Binding-site contacts:
Ligand atom O5 contacts residue GLU45 of chain 2.A at 2.6 Å (salt-bridge).
Ligand atom C28 contacts residue MET220 of chain 2.A at 3.6 Å (hydrophobic).
Ligand atom O14 contacts residue ILE116 of chain 2.A at 3.6 Å.
Ligand atom C20 contacts residue CYS222 of chain 2.A at 3.2 Å (hydrophobic).
Ligand atom C15 contacts residue GLY213 of chain 2.A at 3.4 Å.
Ligand atom C22 contacts residue TRP75 of chain 2.A at 3.8 Å (hydrophobic).
Ligand atom C10 contacts residue ILE116 of chain 2.A at 3.8 Å (hydrophobic).
Ligand atom C9 contacts residue PHE96 of chain 2.A at 3.8 Å (hydrophobic).
Ligand atom C4 contacts residue LEU79 of chain 2.A at 3.8 Å (hydrophobic).
Ligand atom C11 contacts residue ILE116 of chain 2.A at 3.5 Å (hydrophobic).
Ligand atom C32 contacts residue CYS222 of chain 2.A at 3.2 Å (hydrophobic).
Ligand atom O31 contacts residue THR39 of chain 2.A at 3.5 Å.
Ligand atom C11 contacts residue PHE117 of chain 2.A at 3.8 Å (hydrophobic).
Ligand atom C33 contacts residue CYS222 of chain 2.A at 3.4 Å (hydrophobic).
Ligand atom C29 contacts residue MET220 of chain 2.A at 3.4 Å (hydrophobic).
Ligand atom C39 contacts residue ASP43 of chain 2.A at 3.0 Å.
Ligand atom N34 contacts residue ASP43 of chain 2.A at 2.9 Å (salt-bridge).
Ligand atom O5 contacts residue ARG86 of chain 2.A at 3.3 Å (salt-bridge).
Ligand atom C6 contacts residue GLU45 of chain 2.A at 3.4 Å.
Ligand atom C29 contacts residue VAL110 of chain 2.A at 3.7 Å (hydrophobic).
Ligand atom C20 contacts residue THR39 of chain 2.A at 3.7 Å.
Ligand atom C32 contacts residue THR39 of chain 2.A at 3.4 Å.
Ligand atom O31 contacts residue ALA42 of chain 2.A at 3.3 Å.
Ligand atom C24 contacts residue LEU217 of chain 2.A at 3.8 Å (hydrophobic).
Ligand atom C21 contacts residue CYS222 of chain 2.A at 3.7 Å (hydrophobic).
Ligand atom C38 contacts residue ASP43 of chain 2.A at 3.2 Å.
Ligand atom C19 contacts residue LEU217 of chain 2.A at 3.6 Å (hydrophobic).
Ligand atom C28 contacts residue GLU111 of chain 2.A at 3.5 Å.
Ligand atom C35 contacts residue LYS223 of chain 2.A at 3.4 Å.
Ligand atom C4 contacts residue GLU45 of chain 2.A at 3.4 Å.
Ligand atom C37 contacts residue TRP75 of chain 2.A at 3.8 Å (hydrophobic).
Ligand atom O14 contacts residue MET80 of chain 2.A at 3.1 Å.
Ligand atom C3 contacts residue LEU79 of chain 2.A at 3.4 Å (hydrophobic).
Ligand atom N18 contacts residue LEU217 of chain 2.A at 3.8 Å.
Ligand atom C27 contacts residue HIS216 of chain 2.A at 3.8 Å.
Ligand atom C36 contacts residue LYS223 of chain 2.A at 3.7 Å.
Ligand atom C28 contacts residue HIS216 of chain 2.A at 3.7 Å.
Ligand atom C3 contacts residue LEU83 of chain 2.A at 3.8 Å (hydrophobic).
Ligand atom O14 contacts residue GLY213 of chain 2.A at 3.4 Å.
Ligand atom C27 contacts residue MET113 of chain 2.A at 3.8 Å (hydrophobic).

Sequence of chain 2.A:
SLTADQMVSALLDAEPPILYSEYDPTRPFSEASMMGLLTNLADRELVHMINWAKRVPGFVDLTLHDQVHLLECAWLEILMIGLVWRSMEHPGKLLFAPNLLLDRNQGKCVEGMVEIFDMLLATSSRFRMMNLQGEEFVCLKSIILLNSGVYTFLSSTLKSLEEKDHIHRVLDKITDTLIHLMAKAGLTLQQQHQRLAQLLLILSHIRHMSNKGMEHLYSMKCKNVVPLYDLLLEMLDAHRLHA

The protein below binds the small molecule below.
Small molecule (SMILES): C[C@H](CCc1ccc(O)cc1)NC(=O)Cc1c(-c2ccccc2)[nH]c2cc(OCCN3CCCCC3)ccc12